Sequence of chain 1.B:
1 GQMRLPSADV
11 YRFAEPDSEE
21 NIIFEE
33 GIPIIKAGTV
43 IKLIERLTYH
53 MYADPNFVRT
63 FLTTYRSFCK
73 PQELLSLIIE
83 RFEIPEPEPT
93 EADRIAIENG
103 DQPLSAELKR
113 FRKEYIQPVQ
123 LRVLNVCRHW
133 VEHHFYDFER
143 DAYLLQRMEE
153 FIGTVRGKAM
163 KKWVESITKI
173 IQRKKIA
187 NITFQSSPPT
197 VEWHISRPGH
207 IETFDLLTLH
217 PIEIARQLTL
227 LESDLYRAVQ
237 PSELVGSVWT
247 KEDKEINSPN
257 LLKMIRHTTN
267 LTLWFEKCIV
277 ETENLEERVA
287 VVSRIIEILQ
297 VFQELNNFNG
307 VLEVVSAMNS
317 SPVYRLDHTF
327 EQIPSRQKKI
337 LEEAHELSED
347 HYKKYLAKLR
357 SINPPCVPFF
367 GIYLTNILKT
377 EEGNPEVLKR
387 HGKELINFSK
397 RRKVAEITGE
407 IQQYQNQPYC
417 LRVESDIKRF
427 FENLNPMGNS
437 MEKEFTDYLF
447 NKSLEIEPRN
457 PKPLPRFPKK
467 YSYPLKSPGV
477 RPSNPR

The protein below binds the small molecule below.
Small molecule (SMILES): Fc1ccc(Cn2c(N3CCNCC3)nc3ccc(Cl)cc32)cc1Cl

Binding-site contacts:
Ligand atom C6 contacts residue MET314 of chain 1.B at 3.4 Å (hydrophobic).
Ligand atom C13 contacts residue LEU337 of chain 1.B at 3.7 Å (hydrophobic).
Ligand atom C4 contacts residue VAL319 of chain 1.B at 3.3 Å (hydrophobic).
Ligand atom C13 contacts residue ASN315 of chain 1.B at 3.6 Å.
Ligand atom C15 contacts residue LEU337 of chain 1.B at 3.9 Å (hydrophobic).
Ligand atom F1 contacts residue PHE326 of chain 1.B at 3.5 Å.
Ligand atom CL14 contacts residue HIS341 of chain 1.B at 3.8 Å.
Ligand atom C21 contacts residue PHE326 of chain 1.B at 3.4 Å (hydrophobic).
Ligand atom F1 contacts residue THR325 of chain 1.B at 3.4 Å.
Ligand atom C23 contacts residue MET314 of chain 1.B at 3.6 Å (hydrophobic).
Ligand atom C21 contacts residue ASP323 of chain 1.B at 3.5 Å.
Ligand atom CL25 contacts residue PHE326 of chain 1.B at 3.8 Å.
Ligand atom C12 contacts residue HIS341 of chain 1.B at 3.9 Å.
Ligand atom N7 contacts residue TYR320 of chain 1.B at 3.8 Å.
Ligand atom N9 contacts residue PHE326 of chain 1.B at 3.8 Å.
Ligand atom C15 contacts residue ASN315 of chain 1.B at 3.4 Å.
Ligand atom C19 contacts residue TYR320 of chain 1.B at 3.0 Å (hydrophobic).
Ligand atom C24 contacts residue MET314 of chain 1.B at 3.3 Å (hydrophobic).
Ligand atom C6 contacts residue TYR320 of chain 1.B at 3.5 Å (hydrophobic).
Ligand atom C3 contacts residue PHE326 of chain 1.B at 3.8 Å (hydrophobic).
Ligand atom N20 contacts residue ASP323 of chain 1.B at 2.7 Å (salt-bridge).
Ligand atom C22 contacts residue PHE326 of chain 1.B at 3.6 Å (hydrophobic).
Ligand atom C15 contacts residue MET314 of chain 1.B at 3.8 Å (hydrophobic).
Ligand atom C4 contacts residue TYR320 of chain 1.B at 3.6 Å (hydrophobic).
Ligand atom C3 contacts residue VAL319 of chain 1.B at 3.7 Å (hydrophobic).
Ligand atom CL25 contacts residue LEU337 of chain 1.B at 3.5 Å.
Ligand atom CL14 contacts residue LEU337 of chain 1.B at 3.7 Å.
Ligand atom CL25 contacts residue MET314 of chain 1.B at 3.7 Å.
Ligand atom CL25 contacts residue ILE329 of chain 1.B at 3.8 Å.
Ligand atom F1 contacts residue ILE329 of chain 1.B at 3.8 Å.
Ligand atom C19 contacts residue ASP323 of chain 1.B at 3.1 Å.
Ligand atom C24 contacts residue PHE326 of chain 1.B at 3.6 Å (hydrophobic).
Ligand atom C2 contacts residue MET314 of chain 1.B at 3.6 Å (hydrophobic).
Ligand atom C18 contacts residue TYR320 of chain 1.B at 3.3 Å (hydrophobic).
Ligand atom C3 contacts residue LEU322 of chain 1.B at 3.5 Å (hydrophobic).
Ligand atom C2 contacts residue PHE326 of chain 1.B at 3.7 Å (hydrophobic).
Ligand atom CL14 contacts residue MET314 of chain 1.B at 3.9 Å.
Ligand atom F1 contacts residue VAL288 of chain 1.B at 3.5 Å.
Ligand atom C23 contacts residue PHE326 of chain 1.B at 3.6 Å (hydrophobic).
Ligand atom CL14 contacts residue ASN315 of chain 1.B at 3.5 Å.